Sequence of chain 1.A:
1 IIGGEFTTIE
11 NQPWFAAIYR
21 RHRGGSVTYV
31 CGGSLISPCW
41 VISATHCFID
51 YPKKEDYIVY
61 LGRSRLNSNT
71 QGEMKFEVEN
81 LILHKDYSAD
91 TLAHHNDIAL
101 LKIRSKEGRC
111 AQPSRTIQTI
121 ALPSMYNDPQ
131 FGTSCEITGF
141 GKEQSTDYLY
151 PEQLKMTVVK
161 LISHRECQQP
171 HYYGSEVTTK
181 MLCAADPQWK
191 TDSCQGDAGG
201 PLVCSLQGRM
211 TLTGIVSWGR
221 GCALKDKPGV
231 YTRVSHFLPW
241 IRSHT

This small molecule binds to this protein.
Small molecule (SMILES): [H]/N=C(/N)Nc1ccccc1

Binding-site contacts:
Ligand atom C6 contacts residue SER193 of chain 1.A at 3.4 Å.
Ligand atom C1 contacts residue TRP218 of chain 1.A at 3.7 Å (hydrophobic).
Ligand atom C1 contacts residue VAL216 of chain 1.A at 3.5 Å (hydrophobic).
Ligand atom N1 contacts residue GLY219 of chain 1.A at 3.4 Å.
Ligand atom C4 contacts residue GLY221 of chain 1.A at 4.0 Å.
Ligand atom N1 contacts residue SER193 of chain 1.A at 3.7 Å.
Ligand atom N3 contacts residue CYS222 of chain 1.A at 3.6 Å.
Ligand atom N3 contacts residue PRO228 of chain 1.A at 4.0 Å.
Ligand atom C3 contacts residue SO41 of chain 1.B at 3.9 Å.
Ligand atom N2 contacts residue ASP192 of chain 1.A at 2.7 Å (salt-bridge).
Ligand atom C2 contacts residue CYS194 of chain 1.A at 3.8 Å (hydrophobic).
Ligand atom C4 contacts residue GLN195 of chain 1.A at 3.9 Å.
Ligand atom C7 contacts residue GLY221 of chain 1.A at 3.5 Å.
Ligand atom C3 contacts residue CYS194 of chain 1.A at 3.4 Å (hydrophobic).
Ligand atom N3 contacts residue ASP192 of chain 1.A at 2.7 Å (salt-bridge).
Ligand atom N3 contacts residue ALA223 of chain 1.A at 4.1 Å.
Ligand atom N1 contacts residue GLY221 of chain 1.A at 2.8 Å (h-bond).
Ligand atom C1 contacts residue SER217 of chain 1.A at 3.8 Å.
Ligand atom C5 contacts residue TRP218 of chain 1.A at 3.8 Å (hydrophobic).
Ligand atom C5 contacts residue SER193 of chain 1.A at 4.0 Å.
Ligand atom N3 contacts residue GLY219 of chain 1.A at 3.9 Å.
Ligand atom C1 contacts residue SER193 of chain 1.A at 4.0 Å.
Ligand atom C6 contacts residue GLY219 of chain 1.A at 3.7 Å.
Ligand atom C7 contacts residue SER193 of chain 1.A at 3.3 Å.
Ligand atom C4 contacts residue CYS194 of chain 1.A at 3.7 Å (hydrophobic).
Ligand atom C2 contacts residue SO41 of chain 1.B at 3.7 Å.
Ligand atom C7 contacts residue GLY219 of chain 1.A at 3.8 Å.
Ligand atom C7 contacts residue ASP192 of chain 1.A at 3.2 Å.
Ligand atom N3 contacts residue GLY221 of chain 1.A at 2.9 Å (h-bond).
Ligand atom C2 contacts residue SER217 of chain 1.A at 4.0 Å.
Ligand atom N3 contacts residue LYS227 of chain 1.A at 4.0 Å.
Ligand atom C5 contacts residue GLY221 of chain 1.A at 4.0 Å.
Ligand atom C4 contacts residue CYS222 of chain 1.A at 4.0 Å (hydrophobic).
Ligand atom N2 contacts residue GLY229 of chain 1.A at 3.0 Å.
Ligand atom N2 contacts residue SER193 of chain 1.A at 2.8 Å (h-bond).
Ligand atom C3 contacts residue GLN195 of chain 1.A at 3.5 Å.
Ligand atom C7 contacts residue GLY229 of chain 1.A at 3.8 Å.
Ligand atom C5 contacts residue GLY219 of chain 1.A at 3.6 Å.
Ligand atom C6 contacts residue TRP218 of chain 1.A at 3.3 Å (hydrophobic).
Ligand atom N3 contacts residue SER193 of chain 1.A at 3.9 Å.